Binding-site contacts:
Ligand atom O5 contacts residue ASN32 of chain 1.C at 2.5 Å (h-bond).
Ligand atom C6 contacts residue ASN32 of chain 1.C at 4.0 Å.
Ligand atom C1 contacts residue ASN32 of chain 1.C at 1.5 Å.
Ligand atom C8 contacts residue THR31 of chain 1.C at 3.9 Å.
Ligand atom C7 contacts residue THR31 of chain 1.C at 4.3 Å.
Ligand atom C5 contacts residue ASN32 of chain 1.C at 3.7 Å.
Ligand atom C7 contacts residue ASN32 of chain 1.C at 3.2 Å.
Ligand atom O7 contacts residue ASN32 of chain 1.C at 3.3 Å (h-bond).
Ligand atom N2 contacts residue ASN32 of chain 1.C at 2.8 Å (h-bond).
Ligand atom C2 contacts residue ASN32 of chain 1.C at 2.4 Å.
Ligand atom O7 contacts residue THR31 of chain 1.C at 4.3 Å.
Ligand atom C4 contacts residue ASN32 of chain 1.C at 4.3 Å.
Ligand atom C8 contacts residue ASN32 of chain 1.C at 4.3 Å.
Ligand atom C3 contacts residue ASN32 of chain 1.C at 3.7 Å.

Sequence of chain 1.C:
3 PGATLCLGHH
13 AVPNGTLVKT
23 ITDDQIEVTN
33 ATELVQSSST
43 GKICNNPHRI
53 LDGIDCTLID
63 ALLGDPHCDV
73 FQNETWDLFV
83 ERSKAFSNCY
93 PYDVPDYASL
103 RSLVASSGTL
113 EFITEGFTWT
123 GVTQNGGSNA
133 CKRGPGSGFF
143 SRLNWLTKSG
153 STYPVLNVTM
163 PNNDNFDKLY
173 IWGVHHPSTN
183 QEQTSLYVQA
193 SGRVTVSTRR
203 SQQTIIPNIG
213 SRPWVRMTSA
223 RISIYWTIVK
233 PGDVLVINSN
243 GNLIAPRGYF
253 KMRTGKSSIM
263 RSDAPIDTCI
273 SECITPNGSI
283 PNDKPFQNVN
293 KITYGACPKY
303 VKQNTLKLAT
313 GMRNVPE

A small-molecule ligand and the protein it binds are described below.
Small molecule (SMILES): CC(=O)N[C@@H]1[C@@H](O)[C@H](O)[C@@H](CO)O[C@H]1O